A protein and the small-molecule ligand that binds it are described below.
Small molecule (SMILES): CN(C)CC1CN([S@@](=O)(F)=Nc2cc(Cl)c(C(=O)N3CCO[C@@H](c4ccccc4)C3)c(Cl)c2)C1

Sequence of chain 3.B:
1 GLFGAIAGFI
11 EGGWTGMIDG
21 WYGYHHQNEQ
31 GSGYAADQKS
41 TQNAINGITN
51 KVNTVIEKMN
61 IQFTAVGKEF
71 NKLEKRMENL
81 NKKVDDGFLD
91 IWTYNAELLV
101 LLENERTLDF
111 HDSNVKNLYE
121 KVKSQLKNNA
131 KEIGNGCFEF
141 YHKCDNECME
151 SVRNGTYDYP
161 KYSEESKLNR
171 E

Sequence of chain 3.A:
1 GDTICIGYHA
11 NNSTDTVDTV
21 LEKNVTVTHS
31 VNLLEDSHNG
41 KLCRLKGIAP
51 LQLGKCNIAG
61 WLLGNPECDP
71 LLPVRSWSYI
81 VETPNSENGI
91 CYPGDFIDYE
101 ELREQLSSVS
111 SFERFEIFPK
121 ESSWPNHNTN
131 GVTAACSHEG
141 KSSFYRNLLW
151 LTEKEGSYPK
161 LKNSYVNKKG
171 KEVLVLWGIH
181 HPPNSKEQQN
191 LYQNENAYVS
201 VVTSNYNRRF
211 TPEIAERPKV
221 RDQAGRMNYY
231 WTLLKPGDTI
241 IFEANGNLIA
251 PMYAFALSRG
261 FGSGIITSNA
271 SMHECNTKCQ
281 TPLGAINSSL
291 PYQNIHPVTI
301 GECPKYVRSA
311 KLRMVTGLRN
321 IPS

Binding-site contacts:
Ligand atom N2 contacts residue VAL52 of chain 3.B at 3.8 Å.
Ligand atom CL1 contacts residue THR49 of chain 3.B at 3.7 Å.
Ligand atom O2 contacts residue HIS29 of chain 3.A at 3.2 Å.
Ligand atom C18 contacts residue VAL52 of chain 3.B at 4.0 Å (hydrophobic).
Ligand atom O3 contacts residue ASN53 of chain 3.B at 3.9 Å.
Ligand atom C4 contacts residue TRP21 of chain 3.B at 3.4 Å (hydrophobic).
Ligand atom CL2 contacts residue SER30 of chain 3.A at 4.0 Å.
Ligand atom C17 contacts residue VAL31 of chain 3.A at 4.1 Å (hydrophobic).
Ligand atom C12 contacts residue THR316 of chain 3.A at 3.9 Å.
Ligand atom O1 contacts residue ILE45 of chain 3.B at 4.1 Å.
Ligand atom C15 contacts residue VAL31 of chain 3.A at 3.9 Å (hydrophobic).
Ligand atom N3 contacts residue VAL52 of chain 3.B at 3.7 Å.
Ligand atom O2 contacts residue THR316 of chain 3.A at 3.1 Å (h-bond).
Ligand atom C6 contacts residue GLY20 of chain 3.B at 4.0 Å.
Ligand atom C5 contacts residue TRP21 of chain 3.B at 3.8 Å (hydrophobic).
Ligand atom O3 contacts residue THR49 of chain 3.B at 3.3 Å.
Ligand atom C2 contacts residue HIS29 of chain 3.A at 3.8 Å.
Ligand atom C23 contacts residue SER289 of chain 3.A at 3.6 Å.
Ligand atom C16 contacts residue VAL31 of chain 3.A at 3.2 Å (hydrophobic).
Ligand atom C17 contacts residue THR316 of chain 3.A at 3.8 Å.
Ligand atom CL1 contacts residue TRP21 of chain 3.B at 3.7 Å.
Ligand atom C21 contacts residue ILE56 of chain 3.B at 3.8 Å (hydrophobic).
Ligand atom C5 contacts residue GLY20 of chain 3.B at 3.5 Å.
Ligand atom CL1 contacts residue ILE45 of chain 3.B at 3.7 Å.
Ligand atom C14 contacts residue THR49 of chain 3.B at 3.9 Å.
Ligand atom C22 contacts residue SER289 of chain 3.A at 3.1 Å.
Ligand atom C10 contacts residue HIS29 of chain 3.A at 3.6 Å.
Ligand atom C6 contacts residue ILE18 of chain 3.B at 3.8 Å (hydrophobic).
Ligand atom C1 contacts residue HIS29 of chain 3.A at 4.0 Å.
Ligand atom N2 contacts residue VAL31 of chain 3.A at 3.8 Å.
Ligand atom C14 contacts residue THR316 of chain 3.A at 4.1 Å.
Ligand atom C23 contacts residue ILE56 of chain 3.B at 3.9 Å (hydrophobic).
Ligand atom CL2 contacts residue THR316 of chain 3.A at 4.0 Å.
Ligand atom C18 contacts residue VAL31 of chain 3.A at 3.8 Å (hydrophobic).
Ligand atom C11 contacts residue THR316 of chain 3.A at 3.9 Å.
Ligand atom O2 contacts residue TRP21 of chain 3.B at 3.2 Å.
Ligand atom C11 contacts residue TRP21 of chain 3.B at 3.9 Å (hydrophobic).
Ligand atom C7 contacts residue TRP21 of chain 3.B at 3.9 Å (hydrophobic).
Ligand atom C10 contacts residue TRP21 of chain 3.B at 3.9 Å (hydrophobic).
Ligand atom N4 contacts residue SER289 of chain 3.A at 3.9 Å.